Binding-site contacts:
Ligand atom O1A contacts residue ALA24 of chain 7.C at 3.4 Å.
Ligand atom C2A contacts residue PHE186 of chain 7.A at 3.3 Å (hydrophobic).
Ligand atom C4 contacts residue LEU106 of chain 7.A at 3.3 Å (hydrophobic).
Ligand atom CM4 contacts residue PHE186 of chain 7.A at 3.5 Å (hydrophobic).
Ligand atom C3B contacts residue MET224 of chain 7.A at 3.6 Å (hydrophobic).
Ligand atom CM4 contacts residue ALA150 of chain 7.A at 3.7 Å (hydrophobic).
Ligand atom C2A contacts residue TYR152 of chain 7.A at 3.5 Å (hydrophobic).
Ligand atom F1 contacts residue MET224 of chain 7.A at 3.7 Å.
Ligand atom C1C contacts residue TYR128 of chain 7.A at 3.3 Å (hydrophobic).
Ligand atom O1A contacts residue PHE186 of chain 7.A at 3.4 Å.
Ligand atom C2C contacts residue TYR128 of chain 7.A at 3.2 Å (hydrophobic).
Ligand atom F3 contacts residue TYR152 of chain 7.A at 3.6 Å.
Ligand atom F2 contacts residue PHE186 of chain 7.A at 3.1 Å.
Ligand atom CM2 contacts residue MET224 of chain 7.A at 3.5 Å (hydrophobic).
Ligand atom CM3 contacts residue ASN219 of chain 7.A at 3.5 Å.
Ligand atom N3A contacts residue PHE186 of chain 7.A at 3.1 Å.
Ligand atom C4 contacts residue TYR197 of chain 7.A at 3.7 Å (hydrophobic).
Ligand atom F2 contacts residue VAL176 of chain 7.A at 2.7 Å.
Ligand atom N3A contacts residue TYR152 of chain 7.A at 3.5 Å.
Ligand atom CM2 contacts residue TYR128 of chain 7.A at 3.4 Å (hydrophobic).
Ligand atom CM6 contacts residue VAL191 of chain 7.A at 3.7 Å (hydrophobic).
Ligand atom C1C contacts residue TYR197 of chain 7.A at 3.7 Å (hydrophobic).
Ligand atom F3 contacts residue SER175 of chain 7.A at 2.8 Å.
Ligand atom N1A contacts residue ALA24 of chain 7.C at 3.3 Å.
Ligand atom C3A contacts residue PHE186 of chain 7.A at 3.1 Å (hydrophobic).
Ligand atom CM4 contacts residue VAL176 of chain 7.A at 3.7 Å (hydrophobic).
Ligand atom F3 contacts residue VAL176 of chain 7.A at 3.6 Å.
Ligand atom CM6 contacts residue TYR152 of chain 7.A at 3.4 Å (hydrophobic).
Ligand atom C3C contacts residue TYR128 of chain 7.A at 3.1 Å (hydrophobic).
Ligand atom F1 contacts residue PHE186 of chain 7.A at 3.3 Å.
Ligand atom O1 contacts residue MET221 of chain 7.A at 3.7 Å.
Ligand atom C6B contacts residue TYR152 of chain 7.A at 3.6 Å (hydrophobic).
Ligand atom N1A contacts residue PRO174 of chain 7.A at 3.5 Å.
Ligand atom C5B contacts residue TYR152 of chain 7.A at 3.4 Å (hydrophobic).
Ligand atom C4B contacts residue TYR152 of chain 7.A at 3.6 Å (hydrophobic).
Ligand atom F3 contacts residue PRO174 of chain 7.A at 3.1 Å.
Ligand atom N1A contacts residue PHE186 of chain 7.A at 3.5 Å.
Ligand atom O1A contacts residue PRO174 of chain 7.A at 3.4 Å.
Ligand atom F3 contacts residue ALA150 of chain 7.A at 3.0 Å.
Ligand atom C3 contacts residue LEU106 of chain 7.A at 3.4 Å (hydrophobic).

The small molecule below binds the protein below.
Small molecule (SMILES): Cc1cc(CCCOc2c(C)cc(-c3noc(C(F)(F)F)n3)cc2C)on1

Sequence of chain 7.A:
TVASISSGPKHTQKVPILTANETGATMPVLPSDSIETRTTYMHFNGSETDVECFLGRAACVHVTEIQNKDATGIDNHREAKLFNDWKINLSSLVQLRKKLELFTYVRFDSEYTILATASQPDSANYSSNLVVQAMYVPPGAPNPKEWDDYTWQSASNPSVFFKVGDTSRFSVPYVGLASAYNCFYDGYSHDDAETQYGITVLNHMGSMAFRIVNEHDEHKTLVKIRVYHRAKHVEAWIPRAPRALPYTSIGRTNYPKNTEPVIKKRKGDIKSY

Sequence of chain 8.C:
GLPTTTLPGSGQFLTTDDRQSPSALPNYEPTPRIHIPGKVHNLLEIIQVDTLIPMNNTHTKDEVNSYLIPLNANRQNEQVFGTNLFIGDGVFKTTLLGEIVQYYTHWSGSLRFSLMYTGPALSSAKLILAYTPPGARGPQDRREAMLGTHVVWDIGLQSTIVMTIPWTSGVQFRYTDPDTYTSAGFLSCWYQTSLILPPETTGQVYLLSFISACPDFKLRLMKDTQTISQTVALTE

Sequence of chain 7.C:
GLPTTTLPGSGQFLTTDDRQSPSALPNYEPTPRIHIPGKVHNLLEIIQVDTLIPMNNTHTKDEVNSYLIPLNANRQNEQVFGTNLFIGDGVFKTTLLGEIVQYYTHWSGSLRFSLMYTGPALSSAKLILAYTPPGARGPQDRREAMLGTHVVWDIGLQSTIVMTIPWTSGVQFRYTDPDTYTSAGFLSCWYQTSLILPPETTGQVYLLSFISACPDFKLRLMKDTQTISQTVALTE